The small molecule below binds the protein below.
Small molecule (SMILES): O=C(O)[C@@H](O)[C@H](O)[C@H](O)C(=O)NO

Binding-site contacts:
Ligand atom C3 contacts residue ARG357 of chain 2.A at 3.9 Å.
Ligand atom O6 contacts residue TRP325 of chain 2.A at 3.7 Å.
Ligand atom O4 contacts residue ARG357 of chain 2.A at 3.0 Å (salt-bridge).
Ligand atom C3 contacts residue ZN1 of chain 2.E at 3.8 Å.
Ligand atom C5 contacts residue ARG357 of chain 2.A at 3.6 Å.
Ligand atom O2 contacts residue HIS28 of chain 2.A at 3.5 Å (h-bond).
Ligand atom O4 contacts residue TRP326 of chain 2.A at 3.7 Å.
Ligand atom O3 contacts residue HIS28 of chain 2.A at 2.9 Å (h-bond).
Ligand atom O1A contacts residue ARG170 of chain 2.A at 2.6 Å (salt-bridge).
Ligand atom O5 contacts residue HIS49 of chain 2.A at 2.8 Å (h-bond).
Ligand atom O2 contacts residue ASP355 of chain 2.A at 2.8 Å (salt-bridge).
Ligand atom C4 contacts residue ARG357 of chain 2.A at 3.8 Å.
Ligand atom C1 contacts residue ARG170 of chain 2.A at 3.5 Å.
Ligand atom C1 contacts residue ZN1 of chain 2.E at 3.0 Å.
Ligand atom O5 contacts residue TYR50 of chain 2.A at 3.6 Å.
Ligand atom O1B contacts residue ARG170 of chain 2.A at 3.5 Å (salt-bridge).
Ligand atom C4 contacts residue HIS49 of chain 2.A at 4.0 Å.
Ligand atom O6 contacts residue TYR50 of chain 2.A at 2.8 Å (h-bond).
Ligand atom O1A contacts residue HIS26 of chain 2.A at 3.2 Å (h-bond).
Ligand atom N6 contacts residue ASP355 of chain 2.A at 3.2 Å (salt-bridge).
Ligand atom C4 contacts residue TRP326 of chain 2.A at 3.7 Å (hydrophobic).
Ligand atom O3 contacts residue ARG357 of chain 2.A at 3.2 Å (salt-bridge).
Ligand atom O2 contacts residue TRP325 of chain 2.A at 2.9 Å (h-bond).
Ligand atom O1A contacts residue ZN1 of chain 2.E at 2.2 Å.
Ligand atom C2 contacts residue ZN1 of chain 2.E at 3.0 Å.
Ligand atom O4 contacts residue HIS49 of chain 2.A at 3.1 Å (h-bond).
Ligand atom C3 contacts residue HIS28 of chain 2.A at 4.0 Å.
Ligand atom C1 contacts residue HIS28 of chain 2.A at 3.9 Å.
Ligand atom C5 contacts residue HIS49 of chain 2.A at 3.6 Å.
Ligand atom O5 contacts residue ARG357 of chain 2.A at 2.7 Å (salt-bridge).
Ligand atom C2 contacts residue TRP325 of chain 2.A at 3.5 Å (hydrophobic).
Ligand atom O1A contacts residue MET258 of chain 2.A at 3.8 Å.
Ligand atom O6 contacts residue TRP326 of chain 2.A at 3.2 Å.
Ligand atom N6 contacts residue TYR50 of chain 2.A at 3.5 Å (h-bond).
Ligand atom O3 contacts residue ZN1 of chain 2.E at 3.3 Å.
Ligand atom O2 contacts residue HIS26 of chain 2.A at 4.0 Å.
Ligand atom O6 contacts residue ASP355 of chain 2.A at 3.6 Å.
Ligand atom O1B contacts residue SER223 of chain 2.A at 3.9 Å.
Ligand atom O1A contacts residue HIS28 of chain 2.A at 3.2 Å (h-bond).
Ligand atom O2 contacts residue ZN1 of chain 2.E at 2.1 Å.

Sequence of chain 2.A:
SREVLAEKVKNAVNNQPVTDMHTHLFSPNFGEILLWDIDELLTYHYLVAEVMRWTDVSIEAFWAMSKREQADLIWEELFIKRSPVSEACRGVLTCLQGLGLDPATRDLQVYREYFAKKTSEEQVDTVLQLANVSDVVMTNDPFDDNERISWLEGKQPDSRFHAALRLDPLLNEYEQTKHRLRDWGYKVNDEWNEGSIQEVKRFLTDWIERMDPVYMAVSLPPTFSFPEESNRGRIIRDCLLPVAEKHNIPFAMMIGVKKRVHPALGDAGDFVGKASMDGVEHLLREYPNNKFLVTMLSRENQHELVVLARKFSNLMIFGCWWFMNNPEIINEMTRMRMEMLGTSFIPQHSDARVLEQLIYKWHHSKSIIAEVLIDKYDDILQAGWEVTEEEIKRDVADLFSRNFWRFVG